Sequence of chain 1.K:
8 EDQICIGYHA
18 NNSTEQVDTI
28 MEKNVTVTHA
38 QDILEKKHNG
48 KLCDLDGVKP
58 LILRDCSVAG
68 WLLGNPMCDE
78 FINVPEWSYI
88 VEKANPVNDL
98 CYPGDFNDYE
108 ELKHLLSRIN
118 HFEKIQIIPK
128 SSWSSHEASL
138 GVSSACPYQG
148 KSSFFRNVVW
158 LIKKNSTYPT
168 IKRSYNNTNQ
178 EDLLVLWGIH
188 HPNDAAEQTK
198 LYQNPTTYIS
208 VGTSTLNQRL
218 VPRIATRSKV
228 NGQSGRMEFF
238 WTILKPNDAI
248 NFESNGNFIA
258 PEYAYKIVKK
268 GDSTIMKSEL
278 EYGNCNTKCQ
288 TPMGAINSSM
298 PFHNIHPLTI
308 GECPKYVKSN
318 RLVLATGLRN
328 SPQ

Binding-site contacts:
Ligand atom C6 contacts residue GLN23 of chain 1.K at 4.3 Å.
Ligand atom C8 contacts residue LYS30 of chain 1.K at 4.3 Å.
Ligand atom C4 contacts residue ASN31 of chain 1.K at 4.3 Å.
Ligand atom O5 contacts residue ASN31 of chain 1.K at 2.4 Å (h-bond).
Ligand atom C7 contacts residue LYS30 of chain 1.K at 4.3 Å.
Ligand atom O6 contacts residue GLN23 of chain 1.K at 3.9 Å.
Ligand atom C5 contacts residue GLN23 of chain 1.K at 4.3 Å.
Ligand atom C5 contacts residue ASN31 of chain 1.K at 3.7 Å.
Ligand atom C3 contacts residue ASN31 of chain 1.K at 3.8 Å.
Ligand atom O7 contacts residue ASN31 of chain 1.K at 3.5 Å (h-bond).
Ligand atom C2 contacts residue ASN31 of chain 1.K at 2.5 Å.
Ligand atom N2 contacts residue ASN31 of chain 1.K at 3.0 Å (h-bond).
Ligand atom O7 contacts residue LYS30 of chain 1.K at 3.3 Å.
Ligand atom C8 contacts residue ASN31 of chain 1.K at 3.5 Å.
Ligand atom C1 contacts residue GLN23 of chain 1.K at 4.2 Å.
Ligand atom C7 contacts residue ASN31 of chain 1.K at 3.0 Å.
Ligand atom C1 contacts residue ASN31 of chain 1.K at 1.5 Å.
Ligand atom O5 contacts residue GLN23 of chain 1.K at 3.4 Å (h-bond).

This small molecule binds to this protein.
Small molecule (SMILES): CC(=O)N[C@H]1[C@H](O[C@H]2[C@H](O)[C@@H](NC(C)=O)CO[C@@H]2CO)O[C@H](CO)[C@@H](O)[C@@H]1O